Binding-site contacts:
Ligand atom CAI contacts residue TRP26 of chain 2.A at 4.0 Å (hydrophobic).
Ligand atom CAK contacts residue PHE87 of chain 2.A at 4.2 Å (hydrophobic).
Ligand atom CAD contacts residue PHE22 of chain 2.A at 4.2 Å (hydrophobic).
Ligand atom CAM contacts residue ILE42 of chain 2.A at 3.8 Å (hydrophobic).
Ligand atom CAG contacts residue GLY46 of chain 2.A at 3.9 Å.
Ligand atom CAD contacts residue TRP26 of chain 2.A at 3.8 Å (hydrophobic).
Ligand atom OAB contacts residue ARG77 of chain 2.A at 3.3 Å (salt-bridge).
Ligand atom CAH contacts residue THR91 of chain 2.A at 3.4 Å.
Ligand atom OAC contacts residue GLU41 of chain 2.A at 4.0 Å.
Ligand atom OAC contacts residue ASN45 of chain 2.A at 2.6 Å (h-bond).
Ligand atom CAJ contacts residue LEU49 of chain 2.A at 3.8 Å (hydrophobic).
Ligand atom CAD contacts residue GLY94 of chain 2.A at 4.3 Å.
Ligand atom CAM contacts residue ARG77 of chain 2.A at 4.3 Å.
Ligand atom CAF contacts residue PHE123 of chain 2.A at 4.0 Å (hydrophobic).
Ligand atom CAJ contacts residue GLY46 of chain 2.A at 4.0 Å.
Ligand atom CAA contacts residue TRP26 of chain 2.A at 4.1 Å (hydrophobic).
Ligand atom CAL contacts residue ASN45 of chain 2.A at 4.1 Å.
Ligand atom CAH contacts residue LEU126 of chain 2.A at 4.2 Å (hydrophobic).
Ligand atom CAK contacts residue ILE73 of chain 2.A at 3.8 Å (hydrophobic).
Ligand atom CAM contacts residue ASN45 of chain 2.A at 3.8 Å.
Ligand atom CAJ contacts residue TRP26 of chain 2.A at 4.3 Å (hydrophobic).
Ligand atom CAG contacts residue LEU49 of chain 2.A at 4.2 Å (hydrophobic).
Ligand atom CAI contacts residue THR91 of chain 2.A at 3.4 Å.
Ligand atom OAC contacts residue ILE73 of chain 2.A at 3.8 Å.
Ligand atom CAE contacts residue GLY46 of chain 2.A at 4.0 Å.
Ligand atom CAL contacts residue ILE42 of chain 2.A at 3.6 Å (hydrophobic).
Ligand atom CAH contacts residue LEU49 of chain 2.A at 3.9 Å (hydrophobic).
Ligand atom OAC contacts residue ILE42 of chain 2.A at 3.8 Å.
Ligand atom CAD contacts residue GLY46 of chain 2.A at 3.9 Å.
Ligand atom CAA contacts residue PHE22 of chain 2.A at 2.7 Å (hydrophobic).
Ligand atom OAC contacts residue GLU76 of chain 2.A at 4.1 Å.
Ligand atom OAB contacts residue ILE42 of chain 2.A at 3.8 Å.
Ligand atom CAA contacts residue ILE23 of chain 2.A at 4.3 Å (hydrophobic).
Ligand atom CAJ contacts residue ASN45 of chain 2.A at 4.3 Å.
Ligand atom CAA contacts residue GLY94 of chain 2.A at 3.9 Å.
Ligand atom CAK contacts residue ASN45 of chain 2.A at 4.1 Å.
Ligand atom CAM contacts residue ILE73 of chain 2.A at 4.0 Å (hydrophobic).
Ligand atom OAB contacts residue ILE73 of chain 2.A at 3.9 Å.
Ligand atom CAG contacts residue TRP26 of chain 2.A at 4.0 Å (hydrophobic).
Ligand atom CAK contacts residue LEU49 of chain 2.A at 4.4 Å (hydrophobic).

The protein below binds the small molecule below.
Small molecule (SMILES): CCCCCCCCCCC(=O)O

Sequence of chain 2.A:
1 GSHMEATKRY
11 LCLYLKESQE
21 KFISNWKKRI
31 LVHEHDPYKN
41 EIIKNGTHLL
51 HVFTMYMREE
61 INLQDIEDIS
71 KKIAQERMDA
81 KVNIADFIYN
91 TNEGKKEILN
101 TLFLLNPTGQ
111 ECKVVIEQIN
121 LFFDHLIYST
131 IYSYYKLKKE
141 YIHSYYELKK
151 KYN